A protein and the small-molecule ligand that binds it are described below.
Small molecule (SMILES): CC[C@H](C)[C@H](NC(=O)[C@H](CCCN=C(N)N)NC(=O)[C@H](CC(C)C)NC(=O)[C@H](CC(=O)O)NC(=O)[C@H](C)NC(=O)[C@H](C)N)C(=O)N[C@@H](CO)C(=O)N[C@H](C=O)CS

Sequence of chain 1.A:
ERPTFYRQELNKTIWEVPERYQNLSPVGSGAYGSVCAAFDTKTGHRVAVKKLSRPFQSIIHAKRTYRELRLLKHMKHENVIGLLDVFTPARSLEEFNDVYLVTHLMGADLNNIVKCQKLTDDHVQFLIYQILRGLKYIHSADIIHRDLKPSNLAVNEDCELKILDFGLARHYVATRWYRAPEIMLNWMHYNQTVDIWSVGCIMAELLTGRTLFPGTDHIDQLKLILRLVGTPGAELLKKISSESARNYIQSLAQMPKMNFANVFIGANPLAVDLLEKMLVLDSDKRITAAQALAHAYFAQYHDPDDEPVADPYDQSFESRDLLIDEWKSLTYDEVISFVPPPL

Binding-site contacts:
Ligand atom C contacts residue GLN120 of chain 1.A at 3.5 Å.
Ligand atom N contacts residue GLU160 of chain 1.A at 2.8 Å (salt-bridge).
Ligand atom SG contacts residue CYS119 of chain 1.A at 2.0 Å (h-bond).
Ligand atom CD2 contacts residue VAL158 of chain 1.A at 3.7 Å (hydrophobic).
Ligand atom CD1 contacts residue GLU160 of chain 1.A at 3.0 Å.
Ligand atom O contacts residue HIS126 of chain 1.A at 3.4 Å (h-bond).
Ligand atom CD1 contacts residue CYS162 of chain 1.A at 2.8 Å (hydrophobic).
Ligand atom N contacts residue GLU160 of chain 1.A at 3.4 Å (salt-bridge).
Ligand atom O contacts residue CYS162 of chain 1.A at 3.0 Å (h-bond).
Ligand atom C contacts residue CYS162 of chain 1.A at 3.5 Å (hydrophobic).
Ligand atom NH1 contacts residue CYS119 of chain 1.A at 3.6 Å.
Ligand atom CB contacts residue ASP125 of chain 1.A at 3.7 Å.
Ligand atom CD contacts residue CYS119 of chain 1.A at 3.5 Å (hydrophobic).
Ligand atom N contacts residue CYS119 of chain 1.A at 3.7 Å.
Ligand atom CA contacts residue CYS162 of chain 1.A at 3.6 Å (hydrophobic).
Ligand atom CG2 contacts residue ALA111 of chain 1.A at 2.8 Å (hydrophobic).
Ligand atom O contacts residue GLN120 of chain 1.A at 3.0 Å (h-bond).
Ligand atom CD1 contacts residue ASN159 of chain 1.A at 2.8 Å.
Ligand atom CA contacts residue GLU160 of chain 1.A at 3.3 Å.
Ligand atom CD1 contacts residue GLU160 of chain 1.A at 2.9 Å.
Ligand atom CD2 contacts residue ILE116 of chain 1.A at 3.2 Å (hydrophobic).
Ligand atom N contacts residue GLN120 of chain 1.A at 3.0 Å (h-bond).
Ligand atom NE contacts residue CYS119 of chain 1.A at 3.1 Å.
Ligand atom CB contacts residue GLN120 of chain 1.A at 3.5 Å.
Ligand atom SG contacts residue LYS118 of chain 1.A at 3.6 Å (salt-bridge).
Ligand atom C contacts residue GLU160 of chain 1.A at 3.5 Å.
Ligand atom O contacts residue ALA111 of chain 1.A at 3.4 Å.
Ligand atom CB contacts residue PHE129 of chain 1.A at 3.6 Å (hydrophobic).
Ligand atom N contacts residue PHE129 of chain 1.A at 3.0 Å.
Ligand atom CB contacts residue CYS119 of chain 1.A at 3.2 Å (hydrophobic).
Ligand atom C contacts residue CYS119 of chain 1.A at 3.7 Å (hydrophobic).
Ligand atom C contacts residue GLU160 of chain 1.A at 3.8 Å.
Ligand atom CG contacts residue CYS162 of chain 1.A at 3.5 Å (hydrophobic).
Ligand atom CG contacts residue CYS119 of chain 1.A at 3.4 Å (hydrophobic).
Ligand atom O contacts residue GLU160 of chain 1.A at 3.6 Å.
Ligand atom CZ contacts residue CYS119 of chain 1.A at 3.3 Å (hydrophobic).
Ligand atom N contacts residue CYS162 of chain 1.A at 3.2 Å (h-bond).
Ligand atom CD1 contacts residue ASN159 of chain 1.A at 3.3 Å.
Ligand atom CB contacts residue TYR311 of chain 1.A at 3.7 Å (hydrophobic).
Ligand atom CA contacts residue GLN120 of chain 1.A at 3.1 Å.